Binding-site contacts:
Ligand atom C8 contacts residue ASN87 of chain 1.B at 3.7 Å.
Ligand atom C5 contacts residue ASN87 of chain 1.B at 3.7 Å.
Ligand atom O6 contacts residue SER523 of chain 1.B at 3.8 Å.
Ligand atom C2 contacts residue ASN87 of chain 1.B at 2.5 Å.
Ligand atom C2 contacts residue SER523 of chain 1.B at 3.5 Å.
Ligand atom C1 contacts residue SER523 of chain 1.B at 3.5 Å.
Ligand atom C2 contacts residue GLY522 of chain 1.B at 4.5 Å.
Ligand atom N2 contacts residue GLY522 of chain 1.B at 3.6 Å.
Ligand atom C8 contacts residue GLU86 of chain 1.B at 4.0 Å.
Ligand atom C7 contacts residue GLY522 of chain 1.B at 3.8 Å.
Ligand atom C3 contacts residue ASN87 of chain 1.B at 3.8 Å.
Ligand atom C7 contacts residue ASN87 of chain 1.B at 3.5 Å.
Ligand atom N2 contacts residue SER523 of chain 1.B at 3.9 Å.
Ligand atom O5 contacts residue ASN87 of chain 1.B at 2.4 Å (h-bond).
Ligand atom O7 contacts residue GLY522 of chain 1.B at 3.6 Å.
Ligand atom O5 contacts residue SER523 of chain 1.B at 3.3 Å (h-bond).
Ligand atom C4 contacts residue SER523 of chain 1.B at 4.3 Å.
Ligand atom N2 contacts residue ASN87 of chain 1.B at 2.9 Å (h-bond).
Ligand atom O7 contacts residue ASN87 of chain 1.B at 4.4 Å.
Ligand atom C5 contacts residue SER523 of chain 1.B at 4.2 Å.
Ligand atom C4 contacts residue ASN87 of chain 1.B at 4.2 Å.
Ligand atom C1 contacts residue ASN87 of chain 1.B at 1.4 Å.
Ligand atom C3 contacts residue SER523 of chain 1.B at 4.5 Å.

Sequence of chain 1.B:
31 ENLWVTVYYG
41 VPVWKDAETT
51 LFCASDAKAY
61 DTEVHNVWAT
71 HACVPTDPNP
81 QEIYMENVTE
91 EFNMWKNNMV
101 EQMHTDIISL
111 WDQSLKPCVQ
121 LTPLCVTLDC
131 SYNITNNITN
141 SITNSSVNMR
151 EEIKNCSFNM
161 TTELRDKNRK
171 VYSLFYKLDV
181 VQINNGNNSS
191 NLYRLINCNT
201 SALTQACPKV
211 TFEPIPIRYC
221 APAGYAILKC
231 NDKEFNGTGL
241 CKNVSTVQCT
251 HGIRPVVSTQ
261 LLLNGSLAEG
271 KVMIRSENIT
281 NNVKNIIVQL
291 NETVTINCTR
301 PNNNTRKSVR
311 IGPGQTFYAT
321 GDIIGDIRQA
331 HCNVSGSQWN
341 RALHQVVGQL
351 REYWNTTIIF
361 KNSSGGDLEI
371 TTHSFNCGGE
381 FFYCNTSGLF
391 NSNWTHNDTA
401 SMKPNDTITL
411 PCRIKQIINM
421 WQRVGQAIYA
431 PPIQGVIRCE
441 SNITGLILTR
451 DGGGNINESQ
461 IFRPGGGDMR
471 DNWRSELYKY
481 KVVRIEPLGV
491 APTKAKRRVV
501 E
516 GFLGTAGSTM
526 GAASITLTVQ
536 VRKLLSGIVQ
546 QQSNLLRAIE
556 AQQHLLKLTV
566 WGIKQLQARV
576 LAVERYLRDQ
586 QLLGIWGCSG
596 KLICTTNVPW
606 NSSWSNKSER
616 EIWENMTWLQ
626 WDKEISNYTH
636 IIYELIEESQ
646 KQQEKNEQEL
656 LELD

This small molecule binds to this protein.
Small molecule (SMILES): CC(=O)N[C@@H]1[C@@H](O)[C@H](O)[C@@H](CO)O[C@H]1O